Sequence of chain 1.B:
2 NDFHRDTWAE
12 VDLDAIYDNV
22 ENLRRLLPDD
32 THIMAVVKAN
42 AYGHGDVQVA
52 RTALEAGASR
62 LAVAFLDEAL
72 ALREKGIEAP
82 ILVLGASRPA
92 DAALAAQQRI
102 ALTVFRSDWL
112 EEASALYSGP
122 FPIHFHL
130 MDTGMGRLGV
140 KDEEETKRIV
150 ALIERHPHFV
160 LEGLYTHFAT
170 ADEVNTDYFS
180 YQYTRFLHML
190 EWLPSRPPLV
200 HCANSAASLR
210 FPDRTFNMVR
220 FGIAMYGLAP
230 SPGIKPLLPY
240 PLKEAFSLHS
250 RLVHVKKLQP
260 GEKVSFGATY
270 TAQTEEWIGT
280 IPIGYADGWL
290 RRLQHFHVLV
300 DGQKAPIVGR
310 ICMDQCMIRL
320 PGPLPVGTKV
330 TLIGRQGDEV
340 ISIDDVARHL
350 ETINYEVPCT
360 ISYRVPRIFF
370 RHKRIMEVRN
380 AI

Binding-site contacts:
Ligand atom CB contacts residue TYR284 of chain 1.B at 3.6 Å (hydrophobic).
Ligand atom C3 contacts residue PMP1 of chain 1.C at 2.5 Å.
Ligand atom N contacts residue ACY1 of chain 1.L at 1.2 Å.
Ligand atom O contacts residue ACY1 of chain 1.L at 1.3 Å (h-bond).
Ligand atom NXT contacts residue ACY1 of chain 1.L at 0.2 Å (h-bond).
Ligand atom N contacts residue PMH1 of chain 1.D at 2.0 Å.
Ligand atom CB contacts residue ACY1 of chain 1.L at 1.6 Å.
Ligand atom N contacts residue TYR43 of chain 1.A at 3.7 Å.
Ligand atom C3 contacts residue LYS39 of chain 1.A at 3.8 Å.
Ligand atom OG contacts residue PMH1 of chain 1.D at 0.4 Å (h-bond).
Ligand atom C3 contacts residue MET312 of chain 1.B at 3.7 Å (hydrophobic).
Ligand atom N contacts residue LYS39 of chain 1.A at 3.1 Å (salt-bridge).
Ligand atom N contacts residue PMP1 of chain 1.C at 2.7 Å.
Ligand atom NXT contacts residue CYS311 of chain 1.B at 3.4 Å.
Ligand atom OG contacts residue LYS39 of chain 1.A at 3.5 Å (salt-bridge).
Ligand atom NXT contacts residue PMP1 of chain 1.C at 3.5 Å (h-bond).
Ligand atom OG contacts residue ACY1 of chain 1.L at 0.6 Å (h-bond).
Ligand atom CB contacts residue PMP1 of chain 1.C at 2.6 Å.
Ligand atom CA contacts residue PMH1 of chain 1.D at 0.6 Å.
Ligand atom CA contacts residue PLP1 of chain 1.E at 3.4 Å.
Ligand atom OG contacts residue PMP1 of chain 1.C at 2.7 Å (h-bond).
Ligand atom CB contacts residue TYR354 of chain 1.A at 3.8 Å (hydrophobic).
Ligand atom C3 contacts residue ACY1 of chain 1.L at 0.3 Å.
Ligand atom CA contacts residue PMP1 of chain 1.C at 1.8 Å.
Ligand atom C3 contacts residue PMH1 of chain 1.D at 0.2 Å.
Ligand atom OG contacts residue PLP1 of chain 1.E at 3.5 Å (h-bond).
Ligand atom O contacts residue TYR284 of chain 1.B at 3.0 Å (h-bond).
Ligand atom O contacts residue PHE265 of chain 1.B at 3.4 Å.
Ligand atom CB contacts residue PMH1 of chain 1.D at 0.6 Å.
Ligand atom N contacts residue MET312 of chain 1.B at 3.2 Å.
Ligand atom O contacts residue PMP1 of chain 1.C at 3.7 Å.
Ligand atom NXT contacts residue PMH1 of chain 1.D at 0.2 Å (h-bond).
Ligand atom N contacts residue PLP1 of chain 1.E at 3.3 Å.
Ligand atom NXT contacts residue PHE265 of chain 1.B at 3.4 Å.
Ligand atom NXT contacts residue MET312 of chain 1.B at 2.8 Å (h-bond).
Ligand atom OG contacts residue ARG136 of chain 1.A at 3.1 Å (salt-bridge).
Ligand atom CA contacts residue ACY1 of chain 1.L at 0.4 Å.
Ligand atom CB contacts residue PHE265 of chain 1.B at 3.5 Å (hydrophobic).
Ligand atom O contacts residue MET312 of chain 1.B at 3.3 Å (h-bond).
Ligand atom O contacts residue PMH1 of chain 1.D at 0.6 Å (h-bond).

A protein and the small-molecule ligand that binds it are described below.
Small molecule (SMILES): N[C@@H]1CONC1=O

Sequence of chain 1.A:
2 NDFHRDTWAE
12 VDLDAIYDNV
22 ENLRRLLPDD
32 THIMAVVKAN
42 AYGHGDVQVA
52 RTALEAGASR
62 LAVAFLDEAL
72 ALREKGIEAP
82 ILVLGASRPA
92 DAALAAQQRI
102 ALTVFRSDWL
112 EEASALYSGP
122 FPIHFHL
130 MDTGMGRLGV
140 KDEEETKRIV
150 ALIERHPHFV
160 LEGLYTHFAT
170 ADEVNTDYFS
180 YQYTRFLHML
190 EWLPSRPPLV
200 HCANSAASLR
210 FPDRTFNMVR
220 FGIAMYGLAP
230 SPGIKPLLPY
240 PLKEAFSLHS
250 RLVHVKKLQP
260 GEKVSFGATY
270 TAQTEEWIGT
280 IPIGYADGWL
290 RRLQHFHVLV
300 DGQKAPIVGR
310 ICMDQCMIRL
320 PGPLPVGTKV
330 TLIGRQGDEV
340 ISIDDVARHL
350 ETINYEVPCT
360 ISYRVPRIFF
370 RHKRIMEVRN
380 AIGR